Binding-site contacts:
Ligand atom C7 contacts residue SER197 of chain 1.A at 3.5 Å.
Ligand atom N2 contacts residue GLU196 of chain 1.A at 3.8 Å.
Ligand atom C7 contacts residue GLU196 of chain 1.A at 4.3 Å.
Ligand atom C1 contacts residue TRP81 of chain 1.A at 3.8 Å (hydrophobic).
Ligand atom C1 contacts residue PHE327 of chain 1.A at 4.2 Å (hydrophobic).
Ligand atom C9 contacts residue GLU196 of chain 1.A at 3.7 Å.
Ligand atom C40 contacts residue TRP81 of chain 1.A at 3.9 Å (hydrophobic).
Ligand atom C3 contacts residue HIS437 of chain 1.A at 4.4 Å.
Ligand atom C8 contacts residue GLY114 of chain 1.A at 3.1 Å.
Ligand atom C8 contacts residue GLY115 of chain 1.A at 3.0 Å.
Ligand atom C6 contacts residue PHE327 of chain 1.A at 2.9 Å (hydrophobic).
Ligand atom C7 contacts residue HIS437 of chain 1.A at 3.2 Å.
Ligand atom C8 contacts residue GLU196 of chain 1.A at 2.8 Å.
Ligand atom C6 contacts residue TRP81 of chain 1.A at 3.8 Å (hydrophobic).
Ligand atom C10 contacts residue TYR127 of chain 1.A at 3.5 Å (hydrophobic).
Ligand atom C7 contacts residue EMM1 of chain 1.E at 2.8 Å.
Ligand atom C40 contacts residue HIS437 of chain 1.A at 3.6 Å.
Ligand atom C1 contacts residue HIS437 of chain 1.A at 3.3 Å.
Ligand atom C7 contacts residue GLY114 of chain 1.A at 4.2 Å.
Ligand atom C10 contacts residue TRP81 of chain 1.A at 3.0 Å (hydrophobic).
Ligand atom C7 contacts residue GLY116 of chain 1.A at 4.3 Å.
Ligand atom N2 contacts residue EMM1 of chain 1.E at 4.0 Å.
Ligand atom C4 contacts residue PHE327 of chain 1.A at 4.3 Å (hydrophobic).
Ligand atom N2 contacts residue SER197 of chain 1.A at 4.1 Å.
Ligand atom C4 contacts residue TRP81 of chain 1.A at 4.0 Å (hydrophobic).
Ligand atom C8 contacts residue HIS437 of chain 1.A at 4.0 Å.
Ligand atom C8 contacts residue EMM1 of chain 1.E at 3.9 Å.
Ligand atom C9 contacts residue HIS437 of chain 1.A at 3.7 Å.
Ligand atom C6 contacts residue HIS437 of chain 1.A at 3.8 Å.
Ligand atom N2 contacts residue GLY114 of chain 1.A at 3.7 Å.
Ligand atom C5 contacts residue PHE327 of chain 1.A at 3.0 Å (hydrophobic).
Ligand atom C3 contacts residue TRP81 of chain 1.A at 4.0 Å (hydrophobic).
Ligand atom O4 contacts residue PHE327 of chain 1.A at 4.2 Å.
Ligand atom C8 contacts residue SER197 of chain 1.A at 3.2 Å.
Ligand atom C5 contacts residue TRP81 of chain 1.A at 4.0 Å (hydrophobic).
Ligand atom N2 contacts residue HIS437 of chain 1.A at 3.9 Å.
Ligand atom C9 contacts residue TRP81 of chain 1.A at 4.1 Å (hydrophobic).
Ligand atom N2 contacts residue GLY115 of chain 1.A at 3.2 Å (h-bond).
Ligand atom C10 contacts residue GLU196 of chain 1.A at 3.9 Å.
Ligand atom C7 contacts residue GLY115 of chain 1.A at 3.4 Å.

Sequence of chain 1.A:
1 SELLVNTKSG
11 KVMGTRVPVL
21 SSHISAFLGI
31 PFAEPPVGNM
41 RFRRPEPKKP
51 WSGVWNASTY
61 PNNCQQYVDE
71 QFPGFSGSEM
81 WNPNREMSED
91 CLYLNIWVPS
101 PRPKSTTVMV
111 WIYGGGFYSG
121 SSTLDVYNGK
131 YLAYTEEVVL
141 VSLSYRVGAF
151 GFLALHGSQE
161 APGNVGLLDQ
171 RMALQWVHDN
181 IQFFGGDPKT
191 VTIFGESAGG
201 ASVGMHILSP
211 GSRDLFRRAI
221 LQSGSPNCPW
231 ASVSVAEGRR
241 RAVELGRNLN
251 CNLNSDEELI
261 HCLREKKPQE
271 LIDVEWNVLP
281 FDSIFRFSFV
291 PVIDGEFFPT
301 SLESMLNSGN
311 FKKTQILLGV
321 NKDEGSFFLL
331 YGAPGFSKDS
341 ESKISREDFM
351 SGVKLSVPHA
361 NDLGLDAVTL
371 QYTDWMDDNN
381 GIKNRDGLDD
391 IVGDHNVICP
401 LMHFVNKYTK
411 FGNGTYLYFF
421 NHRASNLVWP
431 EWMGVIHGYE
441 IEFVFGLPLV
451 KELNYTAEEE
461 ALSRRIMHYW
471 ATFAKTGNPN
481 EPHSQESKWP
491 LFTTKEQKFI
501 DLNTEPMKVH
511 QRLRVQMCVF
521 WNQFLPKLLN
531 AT

This protein binds this small molecule.
Small molecule (SMILES): C[C@@H](c1cccc(O)c1)N(C)C